Binding-site contacts:
Ligand atom CAN contacts residue ILE111 of chain 51.A at 3.8 Å (hydrophobic).
Ligand atom CAK contacts residue PHE135 of chain 51.A at 3.3 Å (hydrophobic).
Ligand atom NBD contacts residue TRP203 of chain 51.A at 3.6 Å.
Ligand atom CAH contacts residue MET114 of chain 51.A at 3.5 Å (hydrophobic).
Ligand atom CAS contacts residue ASN228 of chain 51.A at 3.5 Å.
Ligand atom CAL contacts residue TYR155 of chain 51.A at 3.4 Å (hydrophobic).
Ligand atom CAJ contacts residue TYR155 of chain 51.A at 3.5 Å (hydrophobic).
Ligand atom CAL contacts residue ILE111 of chain 51.A at 3.9 Å (hydrophobic).
Ligand atom CAF contacts residue ASP112 of chain 51.A at 3.9 Å.
Ligand atom CAX contacts residue ASN228 of chain 51.A at 3.8 Å.
Ligand atom CAR contacts residue ASN228 of chain 51.A at 3.7 Å.
Ligand atom CAR contacts residue TYR201 of chain 51.A at 3.5 Å (hydrophobic).
Ligand atom OAC contacts residue ASP112 of chain 51.A at 3.8 Å.
Ligand atom CAN contacts residue PHE135 of chain 51.A at 3.8 Å (hydrophobic).
Ligand atom CAI contacts residue PHE135 of chain 51.A at 3.5 Å (hydrophobic).
Ligand atom CBA contacts residue TRP203 of chain 51.A at 3.8 Å (hydrophobic).
Ligand atom NBC contacts residue ASN228 of chain 51.A at 3.7 Å.
Ligand atom CAG contacts residue TRP203 of chain 51.A at 3.7 Å (hydrophobic).
Ligand atom CAA contacts residue PRO177 of chain 51.A at 3.2 Å (hydrophobic).
Ligand atom CAQ contacts residue LEU113 of chain 51.A at 3.6 Å (hydrophobic).
Ligand atom CAF contacts residue MET114 of chain 51.A at 3.1 Å (hydrophobic).
Ligand atom CAO contacts residue MET230 of chain 51.A at 3.6 Å (hydrophobic).
Ligand atom OAC contacts residue LEU113 of chain 51.A at 3.4 Å (h-bond).
Ligand atom OAW contacts residue MET195 of chain 51.A at 3.4 Å.
Ligand atom CBB contacts residue LEU113 of chain 51.A at 3.7 Å (hydrophobic).
Ligand atom CAG contacts residue GLN202 of chain 51.A at 3.5 Å.
Ligand atom CAZ contacts residue ILE111 of chain 51.A at 3.9 Å (hydrophobic).
Ligand atom NAU contacts residue MET114 of chain 51.A at 3.9 Å.
Ligand atom CAA contacts residue VAL179 of chain 51.A at 3.5 Å (hydrophobic).
Ligand atom CAE contacts residue ASN228 of chain 51.A at 3.6 Å.
Ligand atom CBA contacts residue ASN228 of chain 51.A at 3.7 Å.
Ligand atom NBD contacts residue ASN228 of chain 51.A at 3.7 Å.
Ligand atom CAS contacts residue TRP203 of chain 51.A at 3.4 Å (hydrophobic).
Ligand atom CAM contacts residue TYR155 of chain 51.A at 3.9 Å (hydrophobic).
Ligand atom NAT contacts residue TYR155 of chain 51.A at 3.9 Å.
Ligand atom CAP contacts residue LEU113 of chain 51.A at 3.6 Å (hydrophobic).
Ligand atom CAE contacts residue GLN202 of chain 51.A at 3.6 Å.
Ligand atom CAD contacts residue PHE137 of chain 51.A at 3.9 Å (hydrophobic).
Ligand atom CAG contacts residue ASN228 of chain 51.A at 3.3 Å.
Ligand atom CAS contacts residue TYR201 of chain 51.A at 3.9 Å (hydrophobic).

Sequence of chain 51.C:
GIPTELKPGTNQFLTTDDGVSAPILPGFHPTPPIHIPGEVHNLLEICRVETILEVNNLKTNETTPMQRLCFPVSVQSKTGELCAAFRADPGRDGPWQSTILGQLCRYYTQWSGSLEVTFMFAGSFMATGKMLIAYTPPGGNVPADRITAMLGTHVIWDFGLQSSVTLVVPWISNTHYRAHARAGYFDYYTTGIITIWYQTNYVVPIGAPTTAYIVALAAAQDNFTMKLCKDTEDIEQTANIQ

Sequence of chain 51.A:
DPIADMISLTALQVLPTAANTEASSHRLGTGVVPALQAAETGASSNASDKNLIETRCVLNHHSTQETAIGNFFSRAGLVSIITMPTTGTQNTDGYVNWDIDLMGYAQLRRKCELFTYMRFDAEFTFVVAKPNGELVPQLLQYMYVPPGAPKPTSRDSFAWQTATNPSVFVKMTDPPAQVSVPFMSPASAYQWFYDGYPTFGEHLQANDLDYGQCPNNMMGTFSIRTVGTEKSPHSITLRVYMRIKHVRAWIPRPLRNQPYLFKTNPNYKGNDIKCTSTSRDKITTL

Sequence of chain 52.C:
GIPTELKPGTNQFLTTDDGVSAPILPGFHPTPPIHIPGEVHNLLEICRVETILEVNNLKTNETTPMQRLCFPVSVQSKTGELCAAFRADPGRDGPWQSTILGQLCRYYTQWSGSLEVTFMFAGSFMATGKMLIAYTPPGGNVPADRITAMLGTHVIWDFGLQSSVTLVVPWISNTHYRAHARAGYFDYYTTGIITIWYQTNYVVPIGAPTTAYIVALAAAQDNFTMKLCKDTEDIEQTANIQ

This protein binds this small molecule.
Small molecule (SMILES): CCO/N=C/c1ccc(OCC[C@@H](C)CCN2CCN(c3ccncc3)C2=O)cc1